The small molecule below binds the protein below.
Small molecule (SMILES): CN1CCN(C(=O)c2nonc2N)CC1

Sequence of chain 2.A:
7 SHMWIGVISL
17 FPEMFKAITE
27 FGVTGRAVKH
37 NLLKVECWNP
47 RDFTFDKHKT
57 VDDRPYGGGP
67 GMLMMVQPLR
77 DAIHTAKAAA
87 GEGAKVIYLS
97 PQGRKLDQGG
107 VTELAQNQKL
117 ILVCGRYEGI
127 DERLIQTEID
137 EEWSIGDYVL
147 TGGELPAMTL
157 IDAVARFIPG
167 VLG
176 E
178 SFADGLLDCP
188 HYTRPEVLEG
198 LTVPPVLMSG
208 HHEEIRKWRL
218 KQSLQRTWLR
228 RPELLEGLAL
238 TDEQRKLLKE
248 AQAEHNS

Binding-site contacts:
Ligand atom C7 contacts residue SER96 of chain 2.A at 3.9 Å.
Ligand atom N3 contacts residue PRO152 of chain 2.A at 4.0 Å.
Ligand atom C5 contacts residue LEU146 of chain 2.A at 4.0 Å (hydrophobic).
Ligand atom N2 contacts residue SER96 of chain 2.A at 3.5 Å (h-bond).
Ligand atom C contacts residue TYR94 of chain 2.A at 4.0 Å (hydrophobic).
Ligand atom O contacts residue LEU146 of chain 2.A at 2.9 Å (h-bond).
Ligand atom N4 contacts residue SER140 of chain 2.A at 3.8 Å.
Ligand atom C3 contacts residue LEU146 of chain 2.A at 3.1 Å (hydrophobic).
Ligand atom C6 contacts residue PRO97 of chain 2.A at 3.7 Å (hydrophobic).
Ligand atom O1 contacts residue SER96 of chain 2.A at 3.4 Å (h-bond).
Ligand atom N2 contacts residue PRO152 of chain 2.A at 3.3 Å.
Ligand atom N3 contacts residue SER96 of chain 2.A at 3.9 Å.
Ligand atom O1 contacts residue LEU95 of chain 2.A at 3.6 Å.
Ligand atom C6 contacts residue PRO152 of chain 2.A at 3.9 Å (hydrophobic).
Ligand atom N3 contacts residue SER140 of chain 2.A at 3.6 Å.
Ligand atom N4 contacts residue PRO97 of chain 2.A at 3.7 Å.
Ligand atom N1 contacts residue PRO97 of chain 2.A at 3.8 Å.
Ligand atom C1 contacts residue LEU95 of chain 2.A at 3.5 Å (hydrophobic).
Ligand atom C4 contacts residue LEU146 of chain 2.A at 3.8 Å (hydrophobic).
Ligand atom C6 contacts residue SER96 of chain 2.A at 3.8 Å.
Ligand atom C contacts residue GLY121 of chain 2.A at 4.0 Å.
Ligand atom C contacts residue ARG122 of chain 2.A at 4.0 Å.
Ligand atom N4 contacts residue GLY142 of chain 2.A at 3.1 Å (h-bond).
Ligand atom C7 contacts residue SER140 of chain 2.A at 4.0 Å.
Ligand atom N2 contacts residue LEU95 of chain 2.A at 3.5 Å.
Ligand atom C contacts residue TYR123 of chain 2.A at 3.5 Å (hydrophobic).
Ligand atom N4 contacts residue TYR144 of chain 2.A at 2.9 Å (h-bond).
Ligand atom N3 contacts residue ILE141 of chain 2.A at 3.0 Å (h-bond).
Ligand atom C7 contacts residue PRO97 of chain 2.A at 3.8 Å (hydrophobic).
Ligand atom O1 contacts residue ILE141 of chain 2.A at 3.9 Å.
Ligand atom O1 contacts residue PRO152 of chain 2.A at 3.4 Å.
Ligand atom C1 contacts residue TYR94 of chain 2.A at 3.9 Å (hydrophobic).
Ligand atom C5 contacts residue PRO97 of chain 2.A at 3.6 Å (hydrophobic).
Ligand atom O contacts residue PRO97 of chain 2.A at 3.7 Å.
Ligand atom O contacts residue TYR144 of chain 2.A at 3.5 Å (h-bond).
Ligand atom N contacts residue GLY121 of chain 2.A at 4.0 Å.
Ligand atom O contacts residue VAL145 of chain 2.A at 3.7 Å.
Ligand atom C contacts residue GLY125 of chain 2.A at 3.6 Å.
Ligand atom C2 contacts residue LEU95 of chain 2.A at 3.3 Å (hydrophobic).
Ligand atom C2 contacts residue SER96 of chain 2.A at 3.9 Å.